A small-molecule ligand and the protein it binds are described below.
Small molecule (SMILES): CC(=O)N[C@H]1CO[C@H](CO)[C@@H](O[C@@H]2O[C@H](CO)[C@@H](O)[C@H](O)[C@@H]2O)[C@@H]1O

Binding-site contacts:
Ligand atom C2 contacts residue SER113 of chain 1.E at 3.2 Å.
Ligand atom C1 contacts residue SER113 of chain 1.E at 3.1 Å.
Ligand atom N2 contacts residue SER113 of chain 1.E at 2.8 Å (h-bond).
Ligand atom C4 contacts residue NAG1 of chain 1.TA at 4.3 Å.
Ligand atom C5 contacts residue HIS112 of chain 1.E at 3.7 Å.
Ligand atom O6 contacts residue HIS112 of chain 1.E at 3.0 Å.
Ligand atom C6 contacts residue HIS112 of chain 1.E at 3.3 Å.
Ligand atom O6 contacts residue NAG1 of chain 1.TA at 3.6 Å.
Ligand atom C8 contacts residue SER113 of chain 1.E at 3.5 Å.
Ligand atom C3 contacts residue NAG1 of chain 1.TA at 3.8 Å.
Ligand atom O7 contacts residue SER113 of chain 1.E at 3.5 Å (h-bond).
Ligand atom O6 contacts residue TYR162 of chain 1.E at 4.2 Å.
Ligand atom O5 contacts residue HIS112 of chain 1.E at 2.6 Å (h-bond).
Ligand atom C5 contacts residue NAG1 of chain 1.TA at 3.6 Å.
Ligand atom C7 contacts residue SER113 of chain 1.E at 3.1 Å.
Ligand atom C1 contacts residue HIS112 of chain 1.E at 3.4 Å.
Ligand atom O5 contacts residue NAG1 of chain 1.TA at 3.6 Å (h-bond).
Ligand atom C1 contacts residue NAG1 of chain 1.TA at 2.9 Å.
Ligand atom O5 contacts residue SER113 of chain 1.E at 4.3 Å.
Ligand atom C2 contacts residue NAG1 of chain 1.TA at 3.6 Å.
Ligand atom C2 contacts residue HIS112 of chain 1.E at 4.4 Å.
Ligand atom N2 contacts residue NAG1 of chain 1.TA at 3.8 Å.

Sequence of chain 1.E:
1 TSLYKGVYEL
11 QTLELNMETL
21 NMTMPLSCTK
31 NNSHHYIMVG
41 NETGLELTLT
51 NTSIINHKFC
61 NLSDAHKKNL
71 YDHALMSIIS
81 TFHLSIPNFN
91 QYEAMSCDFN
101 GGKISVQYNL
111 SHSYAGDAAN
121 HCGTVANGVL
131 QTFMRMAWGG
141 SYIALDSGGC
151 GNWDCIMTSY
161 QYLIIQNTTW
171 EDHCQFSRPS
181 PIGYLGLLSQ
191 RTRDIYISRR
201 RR